Sequence of chain 1.O:
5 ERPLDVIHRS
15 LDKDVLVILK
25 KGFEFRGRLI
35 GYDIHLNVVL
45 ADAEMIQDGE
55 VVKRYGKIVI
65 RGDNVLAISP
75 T

Sequence of chain 1.K:
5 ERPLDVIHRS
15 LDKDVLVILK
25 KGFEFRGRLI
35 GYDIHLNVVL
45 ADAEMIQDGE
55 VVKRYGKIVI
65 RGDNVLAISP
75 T

The protein below binds the small molecule below.
Small molecule (SMILES): O=c1ccn([C@@H]2O[C@H](CO[P](=O)(O)O[C@H]3[C@@H](O)[C@H](n4ccc(=O)[nH]c4=O)O[C@@H]3CO[P](=O)(O)O[C@H]3[C@@H](O)[C@H](n4ccc(=O)[nH]c4=O)O[C@@H]3CO[P](=O)(O)O[C@H]3[C@@H](O)[C@H](n4ccc(=O)[nH]c4=O)O[C@@H]3CO[P](=O)(O)O[C@H]3[C@@H](O)[C@H](n4ccc(=O)[nH]c4=O)O[C@@H]3CO[P](=O)(O)O[C@H]3[C@@H](O)[C@H](n4ccc(=O)[nH]c4=O)O[C@@H]3COP(=O)=O)[C@@H](O)[C@H]2O)c(=O)[nH]1

Sequence of chain 1.M:
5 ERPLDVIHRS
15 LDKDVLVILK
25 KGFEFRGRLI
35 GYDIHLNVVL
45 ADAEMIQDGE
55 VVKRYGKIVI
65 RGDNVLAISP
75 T

Sequence of chain 1.L:
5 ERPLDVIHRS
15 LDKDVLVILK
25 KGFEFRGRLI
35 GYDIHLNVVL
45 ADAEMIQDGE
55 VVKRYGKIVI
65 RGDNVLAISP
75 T

Binding-site contacts:
Ligand atom O2' contacts residue TYR36 of chain 1.L at 3.0 Å (h-bond).
Ligand atom N1 contacts residue TYR36 of chain 1.L at 3.5 Å (h-bond).
Ligand atom C6 contacts residue TYR36 of chain 1.L at 3.5 Å (hydrophobic).
Ligand atom O2' contacts residue LEU8 of chain 1.L at 3.2 Å.
Ligand atom O2 contacts residue ASP9 of chain 1.L at 3.4 Å (salt-bridge).
Ligand atom OP2 contacts residue HIS12 of chain 1.P at 3.3 Å (h-bond).
Ligand atom C2' contacts residue ASP9 of chain 1.L at 3.0 Å.
Ligand atom C2 contacts residue TYR36 of chain 1.P at 3.4 Å (hydrophobic).
Ligand atom O4 contacts residue TYR36 of chain 1.L at 3.4 Å (h-bond).
Ligand atom O3' contacts residue ARG6 of chain 1.L at 3.2 Å (salt-bridge).
Ligand atom C5 contacts residue HIS12 of chain 1.P at 3.3 Å.
Ligand atom O5' contacts residue CA1 of chain 1.Y at 2.7 Å.
Ligand atom O4 contacts residue HIS12 of chain 1.L at 3.4 Å (h-bond).
Ligand atom O2 contacts residue ASP37 of chain 1.M at 3.5 Å (salt-bridge).
Ligand atom O2 contacts residue TYR36 of chain 1.P at 3.3 Å (h-bond).
Ligand atom C4 contacts residue TYR36 of chain 1.L at 3.4 Å (hydrophobic).
Ligand atom C2' contacts residue TYR36 of chain 1.L at 3.2 Å (hydrophobic).
Ligand atom N3 contacts residue TYR36 of chain 1.P at 2.7 Å (h-bond).
Ligand atom O2' contacts residue ASP9 of chain 1.L at 2.6 Å (salt-bridge).
Ligand atom OP2 contacts residue CA1 of chain 1.Y at 2.0 Å.
Ligand atom OP2 contacts residue ARG6 of chain 1.L at 3.0 Å (salt-bridge).
Ligand atom N3 contacts residue TYR36 of chain 1.L at 2.8 Å (h-bond).
Ligand atom O2' contacts residue ASP9 of chain 1.P at 2.5 Å (salt-bridge).
Ligand atom C2 contacts residue TYR36 of chain 1.L at 3.5 Å (hydrophobic).
Ligand atom O4 contacts residue GLU5 of chain 1.O at 3.3 Å (salt-bridge).
Ligand atom N3 contacts residue ARG6 of chain 1.K at 3.3 Å.
Ligand atom O4 contacts residue PRO7 of chain 1.L at 3.2 Å.
Ligand atom OP1 contacts residue HIS12 of chain 1.L at 3.2 Å.
Ligand atom C4 contacts residue HIS12 of chain 1.L at 3.4 Å.
Ligand atom N3 contacts residue HIS12 of chain 1.L at 3.5 Å.
Ligand atom C4 contacts residue HIS12 of chain 1.P at 3.4 Å.
Ligand atom O4 contacts residue ARG6 of chain 1.L at 3.5 Å.
Ligand atom N3 contacts residue ASP37 of chain 1.M at 3.0 Å (salt-bridge).
Ligand atom OP1 contacts residue CA1 of chain 1.Y at 2.9 Å.
Ligand atom O2 contacts residue ASP9 of chain 1.P at 3.0 Å (salt-bridge).
Ligand atom O4 contacts residue TYR36 of chain 1.P at 3.4 Å (h-bond).
Ligand atom C2' contacts residue ASP9 of chain 1.P at 3.1 Å.
Ligand atom P contacts residue CA1 of chain 1.Y at 2.9 Å.
Ligand atom O4 contacts residue LEU8 of chain 1.L at 2.9 Å (h-bond).
Ligand atom O2 contacts residue TYR36 of chain 1.L at 3.4 Å (h-bond).

Sequence of chain 1.P:
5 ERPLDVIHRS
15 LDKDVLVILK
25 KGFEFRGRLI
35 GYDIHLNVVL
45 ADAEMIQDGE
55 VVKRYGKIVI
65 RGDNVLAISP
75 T